Sequence of chain 1.A:
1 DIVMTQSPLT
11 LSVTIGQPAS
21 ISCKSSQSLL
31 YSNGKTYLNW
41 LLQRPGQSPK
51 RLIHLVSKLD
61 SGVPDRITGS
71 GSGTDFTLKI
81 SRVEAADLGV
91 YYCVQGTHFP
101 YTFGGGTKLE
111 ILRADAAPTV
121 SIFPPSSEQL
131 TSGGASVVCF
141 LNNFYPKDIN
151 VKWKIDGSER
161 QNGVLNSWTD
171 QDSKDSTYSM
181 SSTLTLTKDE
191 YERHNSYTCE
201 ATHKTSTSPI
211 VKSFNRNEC

The small molecule below binds the protein below.
Small molecule (SMILES): C[C@H](NC(=O)CCC[P](=O)(O)Oc1ccc([N+](=O)[O-])cc1)C(=O)O

Binding-site contacts:
Ligand atom O3 contacts residue ASN39 of chain 1.A at 3.0 Å (h-bond).
Ligand atom O2 contacts residue PHE101 of chain 1.B at 3.3 Å.
Ligand atom C9 contacts residue GLY96 of chain 1.A at 3.6 Å.
Ligand atom C10 contacts residue GLY96 of chain 1.A at 3.5 Å.
Ligand atom O4 contacts residue TRP47 of chain 1.B at 3.7 Å.
Ligand atom C11 contacts residue GLY96 of chain 1.A at 3.6 Å.
Ligand atom C3 contacts residue TRP99 of chain 1.B at 3.4 Å (hydrophobic).
Ligand atom C5 contacts residue VAL94 of chain 1.A at 3.6 Å (hydrophobic).
Ligand atom O8 contacts residue TYR101 of chain 1.A at 2.6 Å (h-bond).
Ligand atom C3 contacts residue HIS35 of chain 1.B at 3.5 Å.
Ligand atom C10 contacts residue PHE101 of chain 1.B at 3.8 Å (hydrophobic).
Ligand atom C2 contacts residue TYR101 of chain 1.A at 3.4 Å (hydrophobic).
Ligand atom C5 contacts residue TRP99 of chain 1.B at 3.6 Å (hydrophobic).
Ligand atom O3 contacts residue TYR108 of chain 1.B at 2.6 Å (h-bond).
Ligand atom N2 contacts residue GLY96 of chain 1.A at 2.8 Å (h-bond).
Ligand atom O8 contacts residue ARG50 of chain 1.B at 2.9 Å (salt-bridge).
Ligand atom P1 contacts residue TYR108 of chain 1.B at 3.5 Å.
Ligand atom C4 contacts residue TRP99 of chain 1.B at 3.7 Å (hydrophobic).
Ligand atom C8 contacts residue TYR108 of chain 1.B at 3.6 Å (hydrophobic).
Ligand atom C1D contacts residue TYR101 of chain 1.A at 2.5 Å (hydrophobic).
Ligand atom C1 contacts residue TYR101 of chain 1.A at 3.5 Å (hydrophobic).
Ligand atom P1 contacts residue TRP99 of chain 1.B at 3.6 Å.
Ligand atom C13 contacts residue TYR101 of chain 1.A at 3.5 Å (hydrophobic).
Ligand atom C10 contacts residue TYR37 of chain 1.A at 3.8 Å (hydrophobic).
Ligand atom C3 contacts residue TYR101 of chain 1.A at 3.7 Å (hydrophobic).
Ligand atom O4 contacts residue VAL37 of chain 1.B at 3.6 Å.
Ligand atom C2 contacts residue HIS35 of chain 1.B at 3.7 Å.
Ligand atom O5 contacts residue PHE103 of chain 1.A at 3.1 Å.
Ligand atom C12 contacts residue TYR101 of chain 1.A at 3.4 Å (hydrophobic).
Ligand atom C2 contacts residue TRP99 of chain 1.B at 3.3 Å (hydrophobic).
Ligand atom C8 contacts residue TYR37 of chain 1.A at 3.8 Å (hydrophobic).
Ligand atom O2 contacts residue TRP99 of chain 1.B at 2.8 Å (h-bond).
Ligand atom O3 contacts residue TRP99 of chain 1.B at 3.6 Å (h-bond).
Ligand atom N1 contacts residue TRP99 of chain 1.B at 3.8 Å.
Ligand atom C1D contacts residue PHE99 of chain 1.A at 3.6 Å (hydrophobic).
Ligand atom C1D contacts residue GLY96 of chain 1.A at 3.4 Å.
Ligand atom C1 contacts residue TRP99 of chain 1.B at 3.7 Å (hydrophobic).
Ligand atom O1 contacts residue GLY96 of chain 1.A at 3.5 Å.
Ligand atom C12 contacts residue GLY96 of chain 1.A at 3.5 Å.
Ligand atom O4 contacts residue TRP99 of chain 1.B at 3.7 Å.

Sequence of chain 1.B:
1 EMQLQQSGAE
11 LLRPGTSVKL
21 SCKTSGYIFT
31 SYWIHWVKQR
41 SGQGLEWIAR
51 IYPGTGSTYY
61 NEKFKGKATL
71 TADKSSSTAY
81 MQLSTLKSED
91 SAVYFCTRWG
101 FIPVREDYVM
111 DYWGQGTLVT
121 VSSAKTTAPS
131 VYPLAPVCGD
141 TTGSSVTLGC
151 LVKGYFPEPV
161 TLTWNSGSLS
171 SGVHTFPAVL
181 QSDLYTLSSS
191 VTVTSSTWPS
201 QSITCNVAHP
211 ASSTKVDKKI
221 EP